Sequence of chain 1.G:
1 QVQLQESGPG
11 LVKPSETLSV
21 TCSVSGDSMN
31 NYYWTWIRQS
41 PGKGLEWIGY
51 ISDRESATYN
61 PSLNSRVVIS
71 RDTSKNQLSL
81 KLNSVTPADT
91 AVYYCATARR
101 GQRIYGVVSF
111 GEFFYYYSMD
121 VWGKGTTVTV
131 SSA

Sequence of chain 1.J:
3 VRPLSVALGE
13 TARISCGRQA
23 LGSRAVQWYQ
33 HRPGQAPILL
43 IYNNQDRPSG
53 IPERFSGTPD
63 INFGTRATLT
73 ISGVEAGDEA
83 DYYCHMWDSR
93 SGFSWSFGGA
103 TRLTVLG

Sequence of chain 1.B:
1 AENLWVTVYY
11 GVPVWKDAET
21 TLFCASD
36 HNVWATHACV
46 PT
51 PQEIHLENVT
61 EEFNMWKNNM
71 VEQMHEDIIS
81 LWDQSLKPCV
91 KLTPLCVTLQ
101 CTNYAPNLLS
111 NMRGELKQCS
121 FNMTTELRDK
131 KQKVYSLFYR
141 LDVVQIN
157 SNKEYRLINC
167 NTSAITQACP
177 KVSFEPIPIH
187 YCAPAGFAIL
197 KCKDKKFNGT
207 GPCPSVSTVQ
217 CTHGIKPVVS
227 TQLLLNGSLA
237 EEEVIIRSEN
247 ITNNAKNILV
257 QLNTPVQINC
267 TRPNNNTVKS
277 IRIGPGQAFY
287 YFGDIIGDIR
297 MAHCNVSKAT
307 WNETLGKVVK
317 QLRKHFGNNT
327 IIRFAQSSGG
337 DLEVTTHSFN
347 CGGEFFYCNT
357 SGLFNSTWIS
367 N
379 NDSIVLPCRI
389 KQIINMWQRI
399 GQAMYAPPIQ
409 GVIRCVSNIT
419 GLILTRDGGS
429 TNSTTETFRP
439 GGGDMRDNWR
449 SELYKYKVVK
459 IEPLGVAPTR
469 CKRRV

Binding-site contacts:
Ligand atom C8 contacts residue THR267 of chain 1.B at 3.7 Å.
Ligand atom O4 contacts residue GLN47 of chain 1.J at 2.6 Å (h-bond).
Ligand atom C6 contacts residue GLN47 of chain 1.J at 3.4 Å.
Ligand atom O5 contacts residue VAL383 of chain 1.B at 4.0 Å.
Ligand atom O6 contacts residue SER25 of chain 1.J at 3.7 Å.
Ligand atom O6 contacts residue GLY106 of chain 1.G at 3.8 Å.
Ligand atom O3 contacts residue ILE104 of chain 1.G at 3.8 Å.
Ligand atom C5 contacts residue ASN301 of chain 1.B at 3.7 Å.
Ligand atom C5 contacts residue ILE104 of chain 1.G at 3.7 Å (hydrophobic).
Ligand atom C2 contacts residue ASN301 of chain 1.B at 2.4 Å.
Ligand atom C1 contacts residue GLY106 of chain 1.G at 4.0 Å.
Ligand atom C4 contacts residue GLY106 of chain 1.G at 3.5 Å.
Ligand atom C7 contacts residue ASN301 of chain 1.B at 3.4 Å.
Ligand atom C6 contacts residue VAL383 of chain 1.B at 4.0 Å (hydrophobic).
Ligand atom O6 contacts residue TYR105 of chain 1.G at 2.9 Å (h-bond).
Ligand atom O4 contacts residue VAL107 of chain 1.G at 3.6 Å.
Ligand atom O7 contacts residue ASN301 of chain 1.B at 3.7 Å.
Ligand atom C1 contacts residue ASN301 of chain 1.B at 1.4 Å.
Ligand atom O7 contacts residue VAL107 of chain 1.G at 3.4 Å.
Ligand atom O3 contacts residue GLY106 of chain 1.G at 3.7 Å.
Ligand atom O7 contacts residue VAL108 of chain 1.G at 3.4 Å (h-bond).
Ligand atom C7 contacts residue HIS299 of chain 1.B at 3.6 Å.
Ligand atom O5 contacts residue ASN301 of chain 1.B at 2.4 Å (h-bond).
Ligand atom O6 contacts residue GLN47 of chain 1.J at 2.7 Å (h-bond).
Ligand atom C4 contacts residue GLN47 of chain 1.J at 3.5 Å.
Ligand atom C3 contacts residue ASN301 of chain 1.B at 3.8 Å.
Ligand atom O3 contacts residue ILE63 of chain 1.J at 3.3 Å.
Ligand atom O5 contacts residue GLY106 of chain 1.G at 3.7 Å.
Ligand atom O7 contacts residue GLY106 of chain 1.G at 3.5 Å (h-bond).
Ligand atom C2 contacts residue ASP62 of chain 1.J at 3.6 Å.
Ligand atom O4 contacts residue ILE63 of chain 1.J at 3.3 Å.
Ligand atom O3 contacts residue ASN45 of chain 1.J at 3.5 Å (h-bond).
Ligand atom C3 contacts residue GLY106 of chain 1.G at 3.7 Å.
Ligand atom C6 contacts residue ILE104 of chain 1.G at 3.7 Å (hydrophobic).
Ligand atom C2 contacts residue GLY106 of chain 1.G at 3.3 Å.
Ligand atom C1 contacts residue ASP62 of chain 1.J at 3.4 Å.
Ligand atom N2 contacts residue ASN301 of chain 1.B at 2.8 Å (h-bond).
Ligand atom O7 contacts residue HIS299 of chain 1.B at 2.3 Å (h-bond).
Ligand atom O6 contacts residue ARG103 of chain 1.G at 3.1 Å (salt-bridge).
Ligand atom O2 contacts residue ASP62 of chain 1.J at 2.7 Å (salt-bridge).

This small molecule binds to this protein.
Small molecule (SMILES): CC(=O)N[C@H]1[C@H](O[C@H]2[C@H](O)[C@@H](NC(C)=O)CO[C@@H]2CO)O[C@H](CO)[C@@H](O[C@@H]2O[C@H](CO[C@H]3O[C@H](CO)[C@@H](O)[C@H](O[C@H]4O[C@H](CO)[C@@H](O)[C@H](O)[C@@H]4O)[C@@H]3O)[C@@H](O)[C@H](O[C@H]3O[C@H](CO)[C@@H](O)[C@H](O)[C@@H]3O[C@H]3O[C@H](CO)[C@@H](O)[C@H](O)[C@@H]3O)[C@@H]2O)[C@@H]1O